Sequence of chain 3.D:
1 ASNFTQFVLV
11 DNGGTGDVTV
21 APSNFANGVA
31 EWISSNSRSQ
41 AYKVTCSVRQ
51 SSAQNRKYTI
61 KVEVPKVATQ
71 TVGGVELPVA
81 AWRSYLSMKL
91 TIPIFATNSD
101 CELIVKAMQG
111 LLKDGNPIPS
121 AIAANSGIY

A protein and the small-molecule ligand that binds it are described below.
Small molecule (SMILES): Nc1ccn([C@@H]2O[C@H](CO[P](=O)(O)O[C@H]3[C@@H](O)[C@H](n4cnc5c(N)ncnc54)O[C@@H]3CO[P](=O)(O)O[C@H]3[C@@H](O)[C@H](n4cnc5c(=O)nc(N)[nH]c54)O[C@@H]3CO[P](=O)(O)O[C@H]3[C@@H](O)[C@H](n4cnc5c(N)ncnc54)O[C@@H]3CO[P](=O)(O)O[C@H]3[C@@H](O)[C@H](n4cnc5c(N)ncnc54)O[C@@H]3CO[P](=O)(O)O[C@H]3[C@@H](O)[C@H](n4ccc(=O)[nH]c4=O)O[C@@H]3CO[P](=O)(O)O[C@H]3[C@@H](O)[C@H](n4ccc(N)nc4=O)O[C@@H]3CO[P](=O)(O)O[C@H]3[C@@H](O)[C@H](n4ccc(=O)[nH]c4=O)O[C@@H]3CO[P](=O)(O)O[C@H]3[C@@H](O)[C@H](n4cnc5c(=O)nc(N)[nH]c54)O[C@@H]3COPO)[C@@H](O)[C@H]2O)c(=O)n1

Sequence of chain 3.C:
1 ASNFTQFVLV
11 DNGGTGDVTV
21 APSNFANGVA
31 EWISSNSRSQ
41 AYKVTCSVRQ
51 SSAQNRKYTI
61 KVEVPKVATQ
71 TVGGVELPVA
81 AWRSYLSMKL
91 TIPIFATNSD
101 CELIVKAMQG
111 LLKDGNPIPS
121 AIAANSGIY

Binding-site contacts:
Ligand atom C8 contacts residue THR45 of chain 3.C at 3.6 Å.
Ligand atom OP2 contacts residue ASN55 of chain 3.D at 3.5 Å (h-bond).
Ligand atom OP2 contacts residue LYS57 of chain 3.D at 2.6 Å (salt-bridge).
Ligand atom OP1 contacts residue LYS57 of chain 3.D at 2.8 Å.
Ligand atom N1 contacts residue THR59 of chain 3.C at 3.5 Å.
Ligand atom C6 contacts residue TYR85 of chain 3.C at 3.7 Å (hydrophobic).
Ligand atom P contacts residue ARG49 of chain 3.D at 3.2 Å.
Ligand atom O3' contacts residue ARG49 of chain 3.D at 3.0 Å (salt-bridge).
Ligand atom N7 contacts residue LYS61 of chain 3.C at 3.5 Å.
Ligand atom OP1 contacts residue SER51 of chain 3.D at 2.8 Å (h-bond).
Ligand atom OP2 contacts residue SER51 of chain 3.D at 3.5 Å (h-bond).
Ligand atom O5' contacts residue LYS57 of chain 3.D at 3.1 Å (salt-bridge).
Ligand atom N7 contacts residue TYR85 of chain 3.C at 3.6 Å.
Ligand atom C2 contacts residue SER47 of chain 3.C at 3.2 Å.
Ligand atom P contacts residue LYS89 of chain 3.D at 3.4 Å.
Ligand atom C8 contacts residue TYR85 of chain 3.C at 3.7 Å (hydrophobic).
Ligand atom N6 contacts residue THR91 of chain 3.D at 3.4 Å (h-bond).
Ligand atom O5' contacts residue ARG49 of chain 3.D at 3.6 Å (salt-bridge).
Ligand atom N6 contacts residue THR59 of chain 3.C at 2.9 Å (h-bond).
Ligand atom N6 contacts residue THR45 of chain 3.C at 2.9 Å (h-bond).
Ligand atom C5 contacts residue TYR85 of chain 3.C at 3.7 Å (hydrophobic).
Ligand atom O2' contacts residue GLU63 of chain 3.C at 3.6 Å.
Ligand atom C5' contacts residue ARG49 of chain 3.D at 3.1 Å.
Ligand atom OP2 contacts residue TYR85 of chain 3.C at 2.9 Å (h-bond).
Ligand atom C5' contacts residue TYR85 of chain 3.C at 3.7 Å (hydrophobic).
Ligand atom C6 contacts residue THR45 of chain 3.C at 3.5 Å.
Ligand atom OP1 contacts residue SER52 of chain 3.D at 2.9 Å (h-bond).
Ligand atom OP1 contacts residue LYS89 of chain 3.D at 3.3 Å (salt-bridge).
Ligand atom OP2 contacts residue LYS89 of chain 3.D at 3.5 Å (salt-bridge).
Ligand atom N1 contacts residue SER47 of chain 3.C at 2.8 Å (h-bond).
Ligand atom OP1 contacts residue ARG49 of chain 3.D at 2.5 Å (salt-bridge).
Ligand atom O3' contacts residue SER51 of chain 3.D at 3.4 Å.
Ligand atom P contacts residue SER51 of chain 3.D at 3.4 Å.
Ligand atom P contacts residue LYS57 of chain 3.D at 3.2 Å.
Ligand atom OP1 contacts residue ASN55 of chain 3.D at 3.4 Å (h-bond).
Ligand atom OP2 contacts residue LYS43 of chain 3.C at 3.0 Å (salt-bridge).
Ligand atom OP2 contacts residue LYS89 of chain 3.D at 3.4 Å (salt-bridge).
Ligand atom OP2 contacts residue LYS57 of chain 3.D at 3.2 Å (salt-bridge).
Ligand atom N7 contacts residue THR45 of chain 3.C at 2.5 Å (h-bond).
Ligand atom C5 contacts residue THR45 of chain 3.C at 3.2 Å.